Sequence of chain 3.C:
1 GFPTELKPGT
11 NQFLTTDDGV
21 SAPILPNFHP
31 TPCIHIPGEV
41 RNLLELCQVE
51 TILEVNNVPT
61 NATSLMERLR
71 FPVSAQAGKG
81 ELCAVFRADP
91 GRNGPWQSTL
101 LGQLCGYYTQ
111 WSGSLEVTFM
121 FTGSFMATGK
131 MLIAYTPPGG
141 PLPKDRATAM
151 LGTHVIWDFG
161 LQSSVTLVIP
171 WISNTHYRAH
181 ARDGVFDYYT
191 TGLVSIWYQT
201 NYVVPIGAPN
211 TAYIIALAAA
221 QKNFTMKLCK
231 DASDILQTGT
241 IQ

The protein below binds the small molecule below.
Small molecule (SMILES): Cc1nc(-c2ccc(OCCCCCN3CCN(c4ccnc(N)c4)C3=O)cc2)no1

Binding-site contacts:
Ligand atom C14 contacts residue PHE135 of chain 2.A at 3.7 Å (hydrophobic).
Ligand atom C2 contacts residue THR114 of chain 2.A at 3.6 Å.
Ligand atom N5 contacts residue PHE233 of chain 2.A at 3.2 Å.
Ligand atom C2 contacts residue ASP112 of chain 2.A at 2.8 Å.
Ligand atom C14 contacts residue MET195 of chain 2.A at 3.9 Å (hydrophobic).
Ligand atom C14 contacts residue PHE155 of chain 2.A at 3.9 Å (hydrophobic).
Ligand atom O2 contacts residue PHE233 of chain 2.A at 3.0 Å.
Ligand atom O2 contacts residue PHE137 of chain 2.A at 4.0 Å.
Ligand atom C19 contacts residue VAL192 of chain 2.A at 3.4 Å (hydrophobic).
Ligand atom C16 contacts residue PHE135 of chain 2.A at 3.4 Å (hydrophobic).
Ligand atom C13 contacts residue MET195 of chain 2.A at 3.9 Å (hydrophobic).
Ligand atom N1 contacts residue ASP112 of chain 2.A at 3.9 Å.
Ligand atom C5 contacts residue TRP203 of chain 2.A at 3.8 Å (hydrophobic).
Ligand atom C9 contacts residue ILE113 of chain 2.A at 3.7 Å (hydrophobic).
Ligand atom C18 contacts residue PHE155 of chain 2.A at 3.9 Å (hydrophobic).
Ligand atom C3 contacts residue ASP112 of chain 2.A at 3.0 Å.
Ligand atom O3 contacts residue ILE113 of chain 2.A at 3.0 Å (h-bond).
Ligand atom C22 contacts residue VAL179 of chain 2.A at 3.4 Å (hydrophobic).
Ligand atom C7 contacts residue TYR201 of chain 2.A at 3.8 Å (hydrophobic).
Ligand atom N1 contacts residue THR114 of chain 2.A at 4.0 Å.
Ligand atom C17 contacts residue PHE135 of chain 2.A at 3.9 Å (hydrophobic).
Ligand atom O1 contacts residue MET195 of chain 2.A at 3.2 Å.
Ligand atom C7 contacts residue ASN228 of chain 2.A at 3.8 Å.
Ligand atom C17 contacts residue PHE155 of chain 2.A at 3.7 Å (hydrophobic).
Ligand atom C16 contacts residue PHE155 of chain 2.A at 3.9 Å (hydrophobic).
Ligand atom N6 contacts residue PHE155 of chain 2.A at 3.8 Å.
Ligand atom C16 contacts residue ILE111 of chain 2.A at 3.5 Å (hydrophobic).
Ligand atom C8 contacts residue TYR201 of chain 2.A at 3.3 Å (hydrophobic).
Ligand atom C15 contacts residue VAL192 of chain 2.A at 3.2 Å (hydrophobic).
Ligand atom O3 contacts residue ASP112 of chain 2.A at 3.6 Å.
Ligand atom N2 contacts residue TRP203 of chain 2.A at 3.9 Å.
Ligand atom C15 contacts residue MET195 of chain 2.A at 3.8 Å (hydrophobic).
Ligand atom N4 contacts residue TRP203 of chain 2.A at 3.6 Å (h-bond).
Ligand atom C13 contacts residue ILE111 of chain 2.A at 4.0 Å (hydrophobic).
Ligand atom C12 contacts residue MET195 of chain 2.A at 3.8 Å (hydrophobic).
Ligand atom N6 contacts residue ILE24 of chain 2.C at 3.9 Å.
Ligand atom C19 contacts residue ILE24 of chain 2.C at 3.5 Å (hydrophobic).
Ligand atom N5 contacts residue PHE137 of chain 2.A at 3.5 Å.
Ligand atom C4 contacts residue TRP203 of chain 2.A at 4.0 Å (hydrophobic).
Ligand atom C13 contacts residue PHE135 of chain 2.A at 3.4 Å (hydrophobic).

Sequence of chain 2.A:
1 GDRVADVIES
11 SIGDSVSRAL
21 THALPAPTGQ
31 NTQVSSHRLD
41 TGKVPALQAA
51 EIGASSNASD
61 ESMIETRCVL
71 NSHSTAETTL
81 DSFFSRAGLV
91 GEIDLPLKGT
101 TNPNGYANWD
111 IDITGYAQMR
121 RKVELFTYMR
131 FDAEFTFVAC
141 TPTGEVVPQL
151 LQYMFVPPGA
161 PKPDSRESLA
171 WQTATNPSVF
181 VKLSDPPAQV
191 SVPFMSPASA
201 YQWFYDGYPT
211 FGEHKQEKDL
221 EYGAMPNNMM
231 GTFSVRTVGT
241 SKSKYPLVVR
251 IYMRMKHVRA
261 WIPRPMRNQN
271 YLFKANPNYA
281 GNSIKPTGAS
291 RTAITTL

Sequence of chain 2.C:
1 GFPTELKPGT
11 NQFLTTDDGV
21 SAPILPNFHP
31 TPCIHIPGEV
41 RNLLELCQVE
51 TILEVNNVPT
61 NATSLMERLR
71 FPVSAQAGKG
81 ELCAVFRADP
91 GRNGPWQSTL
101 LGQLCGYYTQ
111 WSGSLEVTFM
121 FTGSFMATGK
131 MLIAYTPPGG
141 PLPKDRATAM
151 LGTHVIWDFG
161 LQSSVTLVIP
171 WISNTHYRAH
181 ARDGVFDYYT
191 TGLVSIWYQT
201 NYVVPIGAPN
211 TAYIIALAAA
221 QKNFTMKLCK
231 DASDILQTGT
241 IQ